Binding-site contacts:
Ligand atom C5' contacts residue GLU288 of chain 1.A at 3.4 Å.
Ligand atom N2 contacts residue DA2 of chain 1.C at 2.9 Å (h-bond).
Ligand atom C5' contacts residue LEU286 of chain 1.A at 3.2 Å (hydrophobic).
Ligand atom C1' contacts residue ARG276 of chain 1.A at 3.4 Å.
Ligand atom O4 contacts residue DA5 of chain 1.C at 3.0 Å (h-bond).
Ligand atom O2 contacts residue DG3 of chain 1.C at 2.9 Å (h-bond).
Ligand atom OP2 contacts residue LYS280 of chain 1.A at 3.3 Å (salt-bridge).
Ligand atom O2 contacts residue DA5 of chain 1.C at 3.4 Å.
Ligand atom N1 contacts residue DA2 of chain 1.C at 3.5 Å (h-bond).
Ligand atom O2 contacts residue DG3 of chain 1.C at 3.2 Å (h-bond).
Ligand atom O4' contacts residue ARG276 of chain 1.A at 2.9 Å (salt-bridge).
Ligand atom N1 contacts residue DT4 of chain 1.C at 2.6 Å (h-bond).
Ligand atom OP1 contacts residue GLU225 of chain 1.A at 3.1 Å.
Ligand atom O4 contacts residue DA2 of chain 1.C at 3.0 Å (h-bond).
Ligand atom N3 contacts residue DA5 of chain 1.C at 2.8 Å (h-bond).
Ligand atom O6 contacts residue DC1 of chain 1.C at 3.0 Å (h-bond).
Ligand atom N3 contacts residue DA2 of chain 1.C at 3.4 Å.
Ligand atom C2 contacts residue DT4 of chain 1.C at 3.2 Å.
Ligand atom C5' contacts residue GLU225 of chain 1.A at 3.4 Å.
Ligand atom N1 contacts residue DA5 of chain 1.C at 3.4 Å (h-bond).
Ligand atom N6 contacts residue DT4 of chain 1.C at 2.9 Å (h-bond).
Ligand atom N2 contacts residue ARG276 of chain 1.A at 3.1 Å (salt-bridge).
Ligand atom C4' contacts residue LEU286 of chain 1.A at 3.3 Å (hydrophobic).
Ligand atom C2 contacts residue DG3 of chain 1.C at 3.5 Å.
Ligand atom O4' contacts residue ARG276 of chain 1.A at 3.4 Å.
Ligand atom O6 contacts residue DC6 of chain 1.C at 3.0 Å (h-bond).
Ligand atom N3 contacts residue DG3 of chain 1.C at 2.9 Å (h-bond).
Ligand atom O6 contacts residue ARG273 of chain 1.A at 3.5 Å (salt-bridge).
Ligand atom C2 contacts residue DA2 of chain 1.C at 3.1 Å.
Ligand atom C5' contacts residue GLN131 of chain 1.A at 3.4 Å.
Ligand atom O2 contacts residue ARG276 of chain 1.A at 3.4 Å (salt-bridge).
Ligand atom N2 contacts residue DC6 of chain 1.C at 2.7 Å (h-bond).
Ligand atom O3' contacts residue GLN131 of chain 1.A at 3.0 Å (h-bond).
Ligand atom C6 contacts residue DT4 of chain 1.C at 3.5 Å.
Ligand atom N1 contacts residue DC1 of chain 1.C at 2.9 Å (h-bond).
Ligand atom N2 contacts residue DC1 of chain 1.C at 2.8 Å (h-bond).
Ligand atom N3 contacts residue DA2 of chain 1.C at 2.9 Å (h-bond).
Ligand atom N1 contacts residue DC6 of chain 1.C at 2.9 Å (h-bond).
Ligand atom N4 contacts residue DG3 of chain 1.C at 2.8 Å (h-bond).
Ligand atom C4' contacts residue GLU288 of chain 1.A at 3.4 Å.

This small molecule binds to this protein.
Small molecule (SMILES): Cc1cn([C@H]2C[C@H](O[P](=O)(O)OC[C@H]3O[C@@H](n4cnc5c(=O)nc(N)[nH]c54)C[C@@H]3O)[C@@H](CO[P](=O)(O)O[C@H]3C[C@H](n4ccc(N)nc4=O)O[C@@H]3CO[P](=O)(O)O[C@H]3C[C@H](n4cnc5c(N)ncnc54)O[C@@H]3CO[P](=O)(O)O[C@H]3C[C@H](n4cc(C)c(=O)[nH]c4=O)O[C@@H]3CO[P](=O)(O)O[C@H]3C[C@H](n4cnc5c(=O)nc(N)[nH]c54)O[C@@H]3COP(=O)=O)O2)c(=O)[nH]c1=O

Sequence of chain 1.A:
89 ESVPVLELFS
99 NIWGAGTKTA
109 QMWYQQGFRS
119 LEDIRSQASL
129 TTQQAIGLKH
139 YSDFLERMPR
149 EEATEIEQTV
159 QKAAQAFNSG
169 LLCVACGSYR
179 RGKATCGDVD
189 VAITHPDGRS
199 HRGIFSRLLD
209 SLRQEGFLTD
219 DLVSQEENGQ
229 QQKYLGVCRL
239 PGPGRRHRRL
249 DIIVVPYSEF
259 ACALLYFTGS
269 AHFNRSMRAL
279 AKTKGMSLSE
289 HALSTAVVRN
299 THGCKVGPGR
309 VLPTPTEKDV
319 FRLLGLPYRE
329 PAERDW